Sequence of chain 3.D:
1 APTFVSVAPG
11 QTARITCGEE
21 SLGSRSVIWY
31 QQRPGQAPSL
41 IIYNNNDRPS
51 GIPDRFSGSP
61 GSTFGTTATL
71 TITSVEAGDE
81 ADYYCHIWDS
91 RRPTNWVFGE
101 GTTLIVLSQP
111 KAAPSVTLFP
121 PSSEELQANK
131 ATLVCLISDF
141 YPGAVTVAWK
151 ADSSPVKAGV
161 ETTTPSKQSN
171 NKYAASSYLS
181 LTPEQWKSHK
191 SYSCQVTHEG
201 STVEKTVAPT

This protein binds this small molecule.
Small molecule (SMILES): CC(=O)N[C@H]1[C@H](O[C@H]2[C@H](O)[C@@H](NC(C)=O)CO[C@@H]2CO)O[C@H](CO)[C@@H](O[C@@H]2O[C@H](CO[C@H]3O[C@H](CO)[C@@H](O)[C@H](O)[C@@H]3O)[C@@H](O)[C@H](O[C@H]3O[C@H](CO)[C@@H](O)[C@H](O)[C@@H]3O)[C@@H]2O)[C@@H]1O

Sequence of chain 3.C:
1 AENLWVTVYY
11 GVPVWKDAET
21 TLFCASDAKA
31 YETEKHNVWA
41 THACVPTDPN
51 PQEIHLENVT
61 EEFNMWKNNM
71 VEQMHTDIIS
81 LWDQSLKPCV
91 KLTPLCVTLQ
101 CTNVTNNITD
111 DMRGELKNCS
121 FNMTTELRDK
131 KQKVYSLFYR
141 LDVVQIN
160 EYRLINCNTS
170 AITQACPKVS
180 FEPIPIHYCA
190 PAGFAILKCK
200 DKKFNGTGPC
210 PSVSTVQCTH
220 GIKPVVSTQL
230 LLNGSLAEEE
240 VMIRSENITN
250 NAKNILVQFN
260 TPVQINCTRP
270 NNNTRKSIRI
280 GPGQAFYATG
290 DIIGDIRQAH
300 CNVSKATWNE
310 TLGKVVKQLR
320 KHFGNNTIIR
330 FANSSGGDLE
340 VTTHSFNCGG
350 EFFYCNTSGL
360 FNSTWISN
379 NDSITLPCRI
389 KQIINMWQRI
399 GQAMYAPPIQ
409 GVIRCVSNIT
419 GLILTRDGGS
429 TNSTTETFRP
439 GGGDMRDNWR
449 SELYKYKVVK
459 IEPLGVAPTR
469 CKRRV

Binding-site contacts:
Ligand atom C3 contacts residue ASN118 of chain 3.C at 3.8 Å.
Ligand atom O5 contacts residue ASN118 of chain 3.C at 2.4 Å (h-bond).
Ligand atom C7 contacts residue ASN118 of chain 3.C at 3.0 Å.
Ligand atom C2 contacts residue ASN118 of chain 3.C at 2.5 Å.
Ligand atom C7 contacts residue TYR135 of chain 3.C at 4.3 Å (hydrophobic).
Ligand atom C1 contacts residue ASN118 of chain 3.C at 1.4 Å.
Ligand atom O7 contacts residue ASN103 of chain 3.C at 4.5 Å.
Ligand atom C4 contacts residue ASN118 of chain 3.C at 4.3 Å.
Ligand atom O7 contacts residue VAL104 of chain 3.C at 4.3 Å.
Ligand atom O7 contacts residue TYR135 of chain 3.C at 3.7 Å.
Ligand atom O4 contacts residue TYR135 of chain 3.C at 4.4 Å.
Ligand atom C8 contacts residue THR105 of chain 3.C at 3.3 Å.
Ligand atom O7 contacts residue THR105 of chain 3.C at 3.1 Å.
Ligand atom C7 contacts residue THR105 of chain 3.C at 3.6 Å.
Ligand atom O7 contacts residue ASN118 of chain 3.C at 2.8 Å (h-bond).
Ligand atom C8 contacts residue ASP290 of chain 3.C at 4.4 Å.
Ligand atom C1 contacts residue TYR135 of chain 3.C at 4.2 Å (hydrophobic).
Ligand atom C3 contacts residue TYR135 of chain 3.C at 4.2 Å (hydrophobic).
Ligand atom C8 contacts residue VAL104 of chain 3.C at 3.9 Å (hydrophobic).
Ligand atom O6 contacts residue SER120 of chain 3.C at 3.6 Å (h-bond).
Ligand atom C8 contacts residue ARG91 of chain 3.D at 4.5 Å.
Ligand atom N2 contacts residue ASN118 of chain 3.C at 2.9 Å (h-bond).
Ligand atom C8 contacts residue ASN118 of chain 3.C at 4.3 Å.
Ligand atom C5 contacts residue ASN118 of chain 3.C at 3.6 Å.